Sequence of chain 1.C:
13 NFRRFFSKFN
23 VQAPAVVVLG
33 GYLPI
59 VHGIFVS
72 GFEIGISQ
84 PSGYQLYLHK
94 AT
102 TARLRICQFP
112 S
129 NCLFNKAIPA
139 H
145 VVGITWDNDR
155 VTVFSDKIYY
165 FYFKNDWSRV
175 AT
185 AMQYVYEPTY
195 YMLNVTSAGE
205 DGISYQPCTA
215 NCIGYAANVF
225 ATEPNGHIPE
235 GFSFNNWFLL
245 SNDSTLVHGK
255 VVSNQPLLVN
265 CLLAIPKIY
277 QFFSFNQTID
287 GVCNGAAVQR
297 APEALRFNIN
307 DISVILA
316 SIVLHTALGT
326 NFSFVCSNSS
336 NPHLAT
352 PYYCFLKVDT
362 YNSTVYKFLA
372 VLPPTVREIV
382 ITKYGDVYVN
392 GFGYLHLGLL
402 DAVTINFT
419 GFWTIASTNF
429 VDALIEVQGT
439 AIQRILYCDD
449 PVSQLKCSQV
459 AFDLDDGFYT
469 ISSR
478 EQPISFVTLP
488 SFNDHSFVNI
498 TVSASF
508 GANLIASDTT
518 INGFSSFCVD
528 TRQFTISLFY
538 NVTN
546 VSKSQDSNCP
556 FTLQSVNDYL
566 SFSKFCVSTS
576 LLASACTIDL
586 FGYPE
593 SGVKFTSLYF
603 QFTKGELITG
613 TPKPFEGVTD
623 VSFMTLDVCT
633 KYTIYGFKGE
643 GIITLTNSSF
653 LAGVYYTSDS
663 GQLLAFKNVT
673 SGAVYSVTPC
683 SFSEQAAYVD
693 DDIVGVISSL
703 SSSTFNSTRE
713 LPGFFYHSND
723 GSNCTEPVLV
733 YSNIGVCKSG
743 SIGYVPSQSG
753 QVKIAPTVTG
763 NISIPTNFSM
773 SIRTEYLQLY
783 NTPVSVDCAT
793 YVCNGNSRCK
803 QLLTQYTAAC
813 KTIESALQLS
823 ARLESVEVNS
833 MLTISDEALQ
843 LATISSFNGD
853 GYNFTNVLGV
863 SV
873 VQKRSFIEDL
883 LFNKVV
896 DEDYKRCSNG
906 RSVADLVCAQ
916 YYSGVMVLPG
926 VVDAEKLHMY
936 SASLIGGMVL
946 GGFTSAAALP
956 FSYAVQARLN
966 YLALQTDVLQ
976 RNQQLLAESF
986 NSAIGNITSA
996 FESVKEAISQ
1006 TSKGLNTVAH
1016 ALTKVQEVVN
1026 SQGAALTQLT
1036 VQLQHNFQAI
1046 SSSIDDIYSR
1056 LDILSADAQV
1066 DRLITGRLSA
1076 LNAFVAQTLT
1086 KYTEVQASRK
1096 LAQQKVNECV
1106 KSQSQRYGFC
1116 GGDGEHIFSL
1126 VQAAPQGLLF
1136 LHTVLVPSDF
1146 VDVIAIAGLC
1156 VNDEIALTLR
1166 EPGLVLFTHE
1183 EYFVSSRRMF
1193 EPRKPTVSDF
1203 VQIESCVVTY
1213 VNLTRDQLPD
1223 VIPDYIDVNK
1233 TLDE

This small molecule binds to this protein.
Small molecule (SMILES): CC(=O)N[C@@H]1[C@@H](O)[C@H](O)[C@@H](CO)O[C@H]1O

Binding-site contacts:
Ligand atom C8 contacts residue ASN649 of chain 1.C at 3.6 Å.
Ligand atom C1 contacts residue ASN649 of chain 1.C at 1.4 Å.
Ligand atom C3 contacts residue ASN649 of chain 1.C at 3.8 Å.
Ligand atom C5 contacts residue ASN649 of chain 1.C at 3.6 Å.
Ligand atom C7 contacts residue ASN649 of chain 1.C at 3.4 Å.
Ligand atom N2 contacts residue ASN649 of chain 1.C at 2.9 Å (h-bond).
Ligand atom O7 contacts residue ASN649 of chain 1.C at 4.1 Å.
Ligand atom C2 contacts residue ASN649 of chain 1.C at 2.5 Å.
Ligand atom C4 contacts residue ASN649 of chain 1.C at 4.2 Å.
Ligand atom O5 contacts residue ASN649 of chain 1.C at 2.4 Å (h-bond).